A protein and the small-molecule ligand that binds it are described below.
Small molecule (SMILES): CCCS(=O)(=O)Nc1ccc(F)c(NC(=O)Nc2cc(NCCO)ncn2)c1F

Binding-site contacts:
Ligand atom C2 contacts residue PHE164 of chain 1.A at 3.6 Å (hydrophobic).
Ligand atom O1 contacts residue PHE164 of chain 1.A at 3.8 Å.
Ligand atom F18 contacts residue LYS64 of chain 1.A at 3.6 Å.
Ligand atom C4 contacts residue PHE164 of chain 1.A at 3.7 Å (hydrophobic).
Ligand atom C16 contacts residue ILE108 of chain 1.A at 3.7 Å (hydrophobic).
Ligand atom C27 contacts residue GLY115 of chain 1.A at 3.4 Å.
Ligand atom N20 contacts residue ASP175 of chain 1.A at 3.1 Å (salt-bridge).
Ligand atom O24 contacts residue ASP175 of chain 1.A at 2.9 Å.
Ligand atom C13 contacts residue LEU95 of chain 1.A at 3.5 Å (hydrophobic).
Ligand atom C8 contacts residue TRP112 of chain 1.A at 3.7 Å (hydrophobic).
Ligand atom F19 contacts residue LEU95 of chain 1.A at 3.2 Å.
Ligand atom C6 contacts residue ALA62 of chain 1.A at 3.5 Å (hydrophobic).
Ligand atom O29 contacts residue GLY115 of chain 1.A at 2.7 Å (h-bond).
Ligand atom C22 contacts residue LEU86 of chain 1.A at 3.8 Å (hydrophobic).
Ligand atom F19 contacts residue ASP175 of chain 1.A at 3.6 Å.
Ligand atom N3 contacts residue PHE164 of chain 1.A at 3.2 Å.
Ligand atom C28 contacts residue GLY115 of chain 1.A at 3.8 Å.
Ligand atom F18 contacts residue VAL63 of chain 1.A at 3.4 Å.
Ligand atom C6 contacts residue CYS113 of chain 1.A at 3.7 Å (hydrophobic).
Ligand atom N10 contacts residue TRP112 of chain 1.A at 3.7 Å.
Ligand atom O24 contacts residue GLY177 of chain 1.A at 3.0 Å (h-bond).
Ligand atom F18 contacts residue THR110 of chain 1.A at 3.8 Å.
Ligand atom O23 contacts residue ILE108 of chain 1.A at 3.6 Å.
Ligand atom C17 contacts residue THR110 of chain 1.A at 3.7 Å.
Ligand atom O24 contacts residue PHE176 of chain 1.A at 2.5 Å (h-bond).
Ligand atom C15 contacts residue ILE108 of chain 1.A at 3.7 Å (hydrophobic).
Ligand atom C6 contacts residue GLN111 of chain 1.A at 3.2 Å.
Ligand atom C9 contacts residue PHE164 of chain 1.A at 3.5 Å (hydrophobic).
Ligand atom F18 contacts residue VAL52 of chain 1.A at 3.7 Å.
Ligand atom C16 contacts residue LYS64 of chain 1.A at 3.6 Å.
Ligand atom N5 contacts residue ALA62 of chain 1.A at 3.4 Å.
Ligand atom C16 contacts residue THR110 of chain 1.A at 3.8 Å.
Ligand atom C26 contacts residue LEU95 of chain 1.A at 3.0 Å (hydrophobic).
Ligand atom N7 contacts residue TRP112 of chain 1.A at 3.5 Å.
Ligand atom F18 contacts residue ALA62 of chain 1.A at 3.1 Å.
Ligand atom N10 contacts residue CYS113 of chain 1.A at 3.3 Å (h-bond).
Ligand atom N7 contacts residue CYS113 of chain 1.A at 2.9 Å (h-bond).
Ligand atom C12 contacts residue LEU95 of chain 1.A at 3.8 Å (hydrophobic).
Ligand atom S21 contacts residue ASP175 of chain 1.A at 3.7 Å.
Ligand atom C27 contacts residue CYS113 of chain 1.A at 3.8 Å (hydrophobic).

Sequence of chain 1.A:
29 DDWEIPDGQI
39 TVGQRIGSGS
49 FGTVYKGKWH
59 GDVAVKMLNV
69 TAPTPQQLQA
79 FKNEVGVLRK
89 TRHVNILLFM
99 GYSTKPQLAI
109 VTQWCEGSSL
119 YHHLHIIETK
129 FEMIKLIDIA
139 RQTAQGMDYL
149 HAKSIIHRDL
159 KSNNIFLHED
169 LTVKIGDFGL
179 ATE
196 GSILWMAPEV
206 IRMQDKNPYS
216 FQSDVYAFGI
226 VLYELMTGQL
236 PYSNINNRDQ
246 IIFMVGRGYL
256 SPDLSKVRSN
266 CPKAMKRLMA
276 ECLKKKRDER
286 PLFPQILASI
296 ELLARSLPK